Binding-site contacts:
Ligand atom C10 contacts residue TRP92 of chain 1.I at 4.1 Å (hydrophobic).
Ligand atom C11 contacts residue LYS32 of chain 1.J at 3.7 Å.
Ligand atom O1B contacts residue THR14 of chain 1.I at 2.9 Å (h-bond).
Ligand atom O10 contacts residue VAL30 of chain 1.J at 4.1 Å.
Ligand atom C10 contacts residue LYS32 of chain 1.J at 4.4 Å.
Ligand atom C5 contacts residue TRP92 of chain 1.I at 4.1 Å (hydrophobic).
Ligand atom C5 contacts residue ASN31 of chain 1.J at 4.0 Å.
Ligand atom O4 contacts residue THR13 of chain 1.I at 3.9 Å.
Ligand atom O8 contacts residue TRP92 of chain 1.I at 3.8 Å.
Ligand atom C11 contacts residue VAL30 of chain 1.J at 3.7 Å (hydrophobic).
Ligand atom C10 contacts residue ASN31 of chain 1.J at 3.9 Å.
Ligand atom O1B contacts residue TRP92 of chain 1.I at 4.0 Å.
Ligand atom C9 contacts residue TYR86 of chain 1.I at 3.5 Å (hydrophobic).
Ligand atom O9 contacts residue TRP92 of chain 1.I at 3.5 Å.
Ligand atom O1A contacts residue TRP92 of chain 1.I at 3.8 Å.
Ligand atom C4 contacts residue ASN31 of chain 1.J at 3.4 Å.
Ligand atom N5 contacts residue TRP92 of chain 1.I at 3.7 Å.
Ligand atom C4 contacts residue LYS32 of chain 1.J at 4.2 Å.
Ligand atom C1 contacts residue TRP92 of chain 1.I at 4.0 Å (hydrophobic).
Ligand atom C1 contacts residue THR14 of chain 1.I at 3.2 Å.
Ligand atom O1B contacts residue THR13 of chain 1.I at 3.4 Å.
Ligand atom N5 contacts residue ASN31 of chain 1.J at 3.4 Å (h-bond).
Ligand atom C5 contacts residue LYS32 of chain 1.J at 4.5 Å.
Ligand atom O1A contacts residue THR14 of chain 1.I at 2.6 Å (h-bond).
Ligand atom C7 contacts residue TRP92 of chain 1.I at 4.2 Å (hydrophobic).
Ligand atom O4 contacts residue ASN31 of chain 1.J at 2.7 Å (h-bond).
Ligand atom C4 contacts residue TRP92 of chain 1.I at 4.0 Å (hydrophobic).
Ligand atom O10 contacts residue ASN31 of chain 1.J at 4.2 Å.
Ligand atom O4 contacts residue LYS32 of chain 1.J at 3.0 Å (salt-bridge).
Ligand atom C10 contacts residue VAL30 of chain 1.J at 4.2 Å (hydrophobic).
Ligand atom C8 contacts residue TRP92 of chain 1.I at 4.5 Å (hydrophobic).
Ligand atom O9 contacts residue TYR86 of chain 1.I at 2.8 Å (h-bond).
Ligand atom C6 contacts residue TRP92 of chain 1.I at 3.7 Å (hydrophobic).
Ligand atom C11 contacts residue ASN31 of chain 1.J at 4.2 Å.
Ligand atom O10 contacts residue TRP92 of chain 1.I at 3.6 Å (h-bond).
Ligand atom C4 contacts residue THR13 of chain 1.I at 4.3 Å.

Sequence of chain 1.I:
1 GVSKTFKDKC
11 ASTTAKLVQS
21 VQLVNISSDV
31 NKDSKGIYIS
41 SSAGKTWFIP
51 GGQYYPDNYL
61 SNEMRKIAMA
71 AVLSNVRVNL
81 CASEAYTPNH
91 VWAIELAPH

Sequence of chain 1.J:
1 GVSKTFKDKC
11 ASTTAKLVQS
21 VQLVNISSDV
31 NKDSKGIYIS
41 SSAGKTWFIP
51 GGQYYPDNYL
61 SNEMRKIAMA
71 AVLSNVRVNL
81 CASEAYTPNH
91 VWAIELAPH

This small molecule binds to this protein.
Small molecule (SMILES): CC(=O)N[C@H]1[C@H]([C@H](O)[C@H](O)CO)O[C@@](O)(C(=O)O)C[C@@H]1O